Sequence of chain 40.A:
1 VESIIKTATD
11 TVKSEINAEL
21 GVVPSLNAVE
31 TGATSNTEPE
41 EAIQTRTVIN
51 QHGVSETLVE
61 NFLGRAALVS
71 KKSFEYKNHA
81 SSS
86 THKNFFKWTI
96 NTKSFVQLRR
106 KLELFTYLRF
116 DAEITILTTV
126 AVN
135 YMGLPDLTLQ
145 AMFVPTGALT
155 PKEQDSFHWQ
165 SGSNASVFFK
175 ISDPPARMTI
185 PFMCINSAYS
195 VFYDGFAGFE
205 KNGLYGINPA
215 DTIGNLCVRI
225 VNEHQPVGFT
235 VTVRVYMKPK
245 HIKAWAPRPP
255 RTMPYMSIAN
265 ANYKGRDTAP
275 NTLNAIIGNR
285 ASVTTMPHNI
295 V

Binding-site contacts:
Ligand atom C1 contacts residue ASN283 of chain 40.A at 3.4 Å.
Ligand atom O4 contacts residue ASN275 of chain 40.A at 3.0 Å (h-bond).
Ligand atom O2 contacts residue ASP91 of chain 40.C at 2.5 Å (salt-bridge).
Ligand atom O1B contacts residue ARG104 of chain 40.C at 3.0 Å (salt-bridge).
Ligand atom C4 contacts residue PRO231 of chain 40.C at 3.6 Å (hydrophobic).
Ligand atom O2 contacts residue GLY282 of chain 40.A at 3.8 Å.
Ligand atom O6 contacts residue ASN283 of chain 40.A at 3.0 Å (h-bond).
Ligand atom N5 contacts residue ASN275 of chain 40.A at 3.4 Å (h-bond).
Ligand atom O10 contacts residue ASN275 of chain 40.A at 3.0 Å (h-bond).
Ligand atom C5 contacts residue ASN275 of chain 40.A at 3.5 Å.
Ligand atom C10 contacts residue PRO231 of chain 40.C at 3.8 Å (hydrophobic).
Ligand atom C11 contacts residue GLY234 of chain 40.C at 3.8 Å.
Ligand atom O3 contacts residue ASP91 of chain 40.C at 3.5 Å.
Ligand atom C5 contacts residue PRO274 of chain 40.A at 3.9 Å (hydrophobic).
Ligand atom C11 contacts residue ASP232 of chain 40.C at 3.6 Å.
Ligand atom O6 contacts residue ALA273 of chain 40.A at 3.7 Å.
Ligand atom O5 contacts residue ASN283 of chain 40.A at 3.7 Å.
Ligand atom C4 contacts residue ASP232 of chain 40.C at 3.4 Å.
Ligand atom C6 contacts residue ASN283 of chain 40.A at 3.8 Å.
Ligand atom O2 contacts residue PRO274 of chain 40.A at 3.4 Å.
Ligand atom N5 contacts residue PRO231 of chain 40.C at 3.0 Å (h-bond).
Ligand atom O6 contacts residue PRO274 of chain 40.A at 3.6 Å.
Ligand atom C11 contacts residue ILE233 of chain 40.C at 3.6 Å (hydrophobic).
Ligand atom C5 contacts residue GLY282 of chain 40.A at 3.8 Å.
Ligand atom C6 contacts residue GLY282 of chain 40.A at 3.6 Å.
Ligand atom O7 contacts residue PRO274 of chain 40.A at 3.6 Å.
Ligand atom C1 contacts residue ARG104 of chain 40.C at 3.8 Å.
Ligand atom O4 contacts residue ARG95 of chain 40.C at 3.5 Å.
Ligand atom O6 contacts residue GLY282 of chain 40.A at 3.5 Å.
Ligand atom C3 contacts residue ARG104 of chain 40.C at 3.8 Å.
Ligand atom C5 contacts residue ASN283 of chain 40.A at 3.8 Å.
Ligand atom C4 contacts residue ASN275 of chain 40.A at 3.7 Å.
Ligand atom C5 contacts residue PRO231 of chain 40.C at 3.7 Å (hydrophobic).
Ligand atom O4 contacts residue ASP232 of chain 40.C at 2.8 Å (salt-bridge).
Ligand atom C6 contacts residue ALA273 of chain 40.A at 3.8 Å (hydrophobic).
Ligand atom O10 contacts residue ARG270 of chain 40.A at 3.6 Å.
Ligand atom C10 contacts residue ASN275 of chain 40.A at 3.3 Å.
Ligand atom O4 contacts residue PRO231 of chain 40.C at 3.9 Å.
Ligand atom C11 contacts residue PRO231 of chain 40.C at 3.5 Å (hydrophobic).
Ligand atom C2 contacts residue ASP91 of chain 40.C at 3.2 Å.

Sequence of chain 40.C:
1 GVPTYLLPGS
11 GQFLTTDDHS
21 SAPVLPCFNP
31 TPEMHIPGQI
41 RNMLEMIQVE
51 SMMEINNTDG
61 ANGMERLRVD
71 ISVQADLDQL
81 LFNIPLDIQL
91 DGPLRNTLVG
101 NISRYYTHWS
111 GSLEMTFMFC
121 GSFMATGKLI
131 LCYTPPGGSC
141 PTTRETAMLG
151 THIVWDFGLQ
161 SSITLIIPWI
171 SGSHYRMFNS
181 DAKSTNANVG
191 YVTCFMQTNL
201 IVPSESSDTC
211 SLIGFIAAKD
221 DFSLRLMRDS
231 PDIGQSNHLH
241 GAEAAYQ

This small molecule binds to this protein.
Small molecule (SMILES): CC(=O)N[C@@H]1[C@@H](O)[C@H](O[C@@H]2O[C@H](CO)[C@H](O)[C@H](O[C@]3(C(=O)O)C[C@H](O)[C@@H](NC(C)=O)[C@H]([C@H](O)[C@H](O)CO)O3)[C@H]2O)[C@@H](CO)O[C@H]1O